A protein and the small-molecule ligand that binds it are described below.
Small molecule (SMILES): CC(=O)N[C@H]1[C@H](O[C@H]2[C@H](O)[C@@H](NC(C)=O)CO[C@@H]2CO)O[C@H](CO)[C@@H](O[C@@H]2O[C@H](CO[C@H]3O[C@H](CO)[C@@H](O)[C@H](O)[C@@H]3O)[C@@H](O)[C@H](O[C@H]3O[C@H](CO)[C@@H](O)[C@H](O)[C@@H]3O)[C@@H]2O)[C@@H]1O

Binding-site contacts:
Ligand atom O7 contacts residue ASN388 of chain 1.E at 3.9 Å.
Ligand atom C4 contacts residue ASP338 of chain 1.E at 4.3 Å.
Ligand atom C2 contacts residue ASN388 of chain 1.E at 2.5 Å.
Ligand atom C7 contacts residue ASN388 of chain 1.E at 3.6 Å.
Ligand atom C4 contacts residue TYR41 of chain 1.E at 3.9 Å (hydrophobic).
Ligand atom O4 contacts residue TYR41 of chain 1.E at 3.5 Å (h-bond).
Ligand atom O5 contacts residue ARG358 of chain 1.E at 3.4 Å (salt-bridge).
Ligand atom C6 contacts residue TYR41 of chain 1.E at 3.6 Å (hydrophobic).
Ligand atom C5 contacts residue ASN388 of chain 1.E at 3.6 Å.
Ligand atom N2 contacts residue ASN388 of chain 1.E at 2.9 Å (h-bond).
Ligand atom O6 contacts residue ARG358 of chain 1.E at 3.3 Å.
Ligand atom C6 contacts residue ASP338 of chain 1.E at 3.3 Å.
Ligand atom C7 contacts residue GLN39 of chain 1.E at 4.1 Å.
Ligand atom C1 contacts residue ASP338 of chain 1.E at 4.3 Å.
Ligand atom O7 contacts residue GLN39 of chain 1.E at 2.9 Å (h-bond).
Ligand atom C3 contacts residue ASN388 of chain 1.E at 3.8 Å.
Ligand atom C3 contacts residue ASP338 of chain 1.E at 4.5 Å.
Ligand atom C1 contacts residue ARG358 of chain 1.E at 3.7 Å.
Ligand atom C8 contacts residue GLU61 of chain 1.E at 3.3 Å.
Ligand atom O6 contacts residue HIS339 of chain 1.E at 3.9 Å.
Ligand atom C3 contacts residue TYR41 of chain 1.E at 4.2 Å (hydrophobic).
Ligand atom C7 contacts residue TYR41 of chain 1.E at 3.5 Å (hydrophobic).
Ligand atom C6 contacts residue ARG358 of chain 1.E at 4.4 Å.
Ligand atom O5 contacts residue ASN388 of chain 1.E at 2.3 Å (h-bond).
Ligand atom C2 contacts residue ARG358 of chain 1.E at 4.3 Å.
Ligand atom O6 contacts residue ASP338 of chain 1.E at 2.9 Å (salt-bridge).
Ligand atom C5 contacts residue ASP338 of chain 1.E at 3.5 Å.
Ligand atom C8 contacts residue TYR41 of chain 1.E at 3.6 Å (hydrophobic).
Ligand atom O7 contacts residue TYR41 of chain 1.E at 3.3 Å (h-bond).
Ligand atom C7 contacts residue SER390 of chain 1.E at 4.2 Å.
Ligand atom O6 contacts residue TYR386 of chain 1.E at 4.0 Å.
Ligand atom O6 contacts residue TYR41 of chain 1.E at 3.6 Å.
Ligand atom O5 contacts residue TYR41 of chain 1.E at 4.4 Å.
Ligand atom C1 contacts residue ASN388 of chain 1.E at 1.4 Å.
Ligand atom C5 contacts residue TYR41 of chain 1.E at 3.4 Å (hydrophobic).
Ligand atom C8 contacts residue SER390 of chain 1.E at 3.3 Å.
Ligand atom O4 contacts residue ASP338 of chain 1.E at 4.2 Å.
Ligand atom C4 contacts residue ASN388 of chain 1.E at 4.2 Å.
Ligand atom N2 contacts residue TYR41 of chain 1.E at 4.3 Å.
Ligand atom O5 contacts residue ASP338 of chain 1.E at 4.2 Å.

Sequence of chain 1.E:
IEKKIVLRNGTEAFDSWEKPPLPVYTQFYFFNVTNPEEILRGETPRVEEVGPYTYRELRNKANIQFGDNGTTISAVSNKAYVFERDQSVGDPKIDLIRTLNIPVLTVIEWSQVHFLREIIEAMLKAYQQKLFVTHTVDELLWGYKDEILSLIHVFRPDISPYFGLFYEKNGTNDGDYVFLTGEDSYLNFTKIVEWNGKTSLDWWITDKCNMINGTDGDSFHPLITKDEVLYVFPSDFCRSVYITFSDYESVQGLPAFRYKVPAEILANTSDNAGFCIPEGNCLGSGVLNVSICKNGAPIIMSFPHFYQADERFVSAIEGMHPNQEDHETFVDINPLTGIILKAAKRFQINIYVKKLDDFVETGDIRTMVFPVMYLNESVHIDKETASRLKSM